Sequence of chain 1.C:
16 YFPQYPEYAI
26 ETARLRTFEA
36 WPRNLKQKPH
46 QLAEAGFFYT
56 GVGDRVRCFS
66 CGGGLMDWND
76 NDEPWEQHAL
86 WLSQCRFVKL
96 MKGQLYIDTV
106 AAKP

A protein and the small-molecule ligand that binds it are described below.
Small molecule (SMILES): CC[C@H](C)[C@H](NC(=O)[C@H](Cc1ccccc1)NC(=O)[C@@H]1CCCN1C(=O)[C@@H]1CCCN1C(=O)[C@@H](N)CCCN=C(N)N)C(=O)N[C@@H](CO)C(=O)N[C@@H](CC(C)C)C(=O)N[C@H](C=O)CC(N)=O

Binding-site contacts:
Ligand atom CB contacts residue MET71 of chain 1.C at 3.7 Å (hydrophobic).
Ligand atom CB contacts residue MET71 of chain 1.C at 3.5 Å (hydrophobic).
Ligand atom CD1 contacts residue TRP73 of chain 1.C at 3.4 Å (hydrophobic).
Ligand atom CG2 contacts residue TRP86 of chain 1.C at 3.1 Å (hydrophobic).
Ligand atom CB contacts residue ASN74 of chain 1.C at 2.9 Å.
Ligand atom CE2 contacts residue VAL61 of chain 1.C at 2.9 Å (hydrophobic).
Ligand atom N contacts residue MET71 of chain 1.C at 2.9 Å (h-bond).
Ligand atom CA contacts residue ASP72 of chain 1.C at 3.6 Å.
Ligand atom O contacts residue LEU70 of chain 1.C at 3.4 Å.
Ligand atom ND2 contacts residue ASN74 of chain 1.C at 3.0 Å (h-bond).
Ligand atom CE2 contacts residue GLY69 of chain 1.C at 3.7 Å.
Ligand atom O contacts residue TRP86 of chain 1.C at 3.6 Å.
Ligand atom CG contacts residue ARG62 of chain 1.C at 3.4 Å.
Ligand atom CA contacts residue GLY69 of chain 1.C at 3.7 Å.
Ligand atom CD2 contacts residue LEU70 of chain 1.C at 3.3 Å (hydrophobic).
Ligand atom N contacts residue ASP72 of chain 1.C at 3.4 Å (salt-bridge).
Ligand atom CG contacts residue MET71 of chain 1.C at 3.6 Å (hydrophobic).
Ligand atom ND2 contacts residue ASP72 of chain 1.C at 3.1 Å (salt-bridge).
Ligand atom CB contacts residue ASP72 of chain 1.C at 2.9 Å.
Ligand atom CD1 contacts residue GLY69 of chain 1.C at 3.1 Å.
Ligand atom CD2 contacts residue GLY69 of chain 1.C at 3.4 Å.
Ligand atom NH1 contacts residue TYR20 of chain 1.C at 3.0 Å (h-bond).
Ligand atom C contacts residue ARG62 of chain 1.C at 3.6 Å.
Ligand atom ND2 contacts residue ASP77 of chain 1.C at 2.6 Å (salt-bridge).
Ligand atom CE2 contacts residue ARG60 of chain 1.C at 3.4 Å.
Ligand atom CG contacts residue GLY67 of chain 1.C at 3.5 Å.
Ligand atom O contacts residue TRP86 of chain 1.C at 3.4 Å.
Ligand atom OG contacts residue ASP72 of chain 1.C at 2.3 Å (salt-bridge).
Ligand atom CD2 contacts residue TRP86 of chain 1.C at 3.5 Å (hydrophobic).
Ligand atom N contacts residue GLY69 of chain 1.C at 2.9 Å (h-bond).
Ligand atom CE2 contacts residue LEU70 of chain 1.C at 3.7 Å (hydrophobic).
Ligand atom O contacts residue ARG62 of chain 1.C at 2.5 Å (salt-bridge).
Ligand atom CD contacts residue TYR20 of chain 1.C at 3.5 Å (hydrophobic).
Ligand atom CA contacts residue MET71 of chain 1.C at 3.6 Å (hydrophobic).
Ligand atom CB contacts residue GLY69 of chain 1.C at 3.6 Å.
Ligand atom CD2 contacts residue GLN82 of chain 1.C at 3.7 Å.
Ligand atom CZ contacts residue THR55 of chain 1.C at 3.5 Å.
Ligand atom CB contacts residue ASP72 of chain 1.C at 3.5 Å.
Ligand atom O contacts residue MET71 of chain 1.C at 3.0 Å (h-bond).
Ligand atom CG contacts residue ASN74 of chain 1.C at 3.2 Å.